A small-molecule ligand and the protein it binds are described below.
Small molecule (SMILES): CCCCCCCc1cc(O)c2ccccc2[n+]1[O-]

Binding-site contacts:
Ligand atom C3 contacts residue PHE18 of chain 1.H at 4.0 Å (hydrophobic).
Ligand atom C8 contacts residue THR205 of chain 1.F at 3.8 Å.
Ligand atom C6 contacts residue CYS204 of chain 1.F at 4.0 Å (hydrophobic).
Ligand atom O4 contacts residue LYS228 of chain 1.F at 3.4 Å (salt-bridge).
Ligand atom C9 contacts residue GLU29 of chain 1.G at 4.0 Å.
Ligand atom C7 contacts residue HIS81 of chain 1.H at 3.7 Å.
Ligand atom C2 contacts residue ARG28 of chain 1.G at 3.2 Å.
Ligand atom O1 contacts residue GLU29 of chain 1.G at 2.8 Å (salt-bridge).
Ligand atom C1 contacts residue GLU29 of chain 1.G at 4.1 Å.
Ligand atom C8 contacts residue HIS81 of chain 1.H at 4.1 Å.
Ligand atom C8 contacts residue HIS85 of chain 1.H at 3.9 Å.
Ligand atom C2 contacts residue PHE206 of chain 1.F at 3.7 Å (hydrophobic).
Ligand atom O1 contacts residue ARG82 of chain 1.H at 3.5 Å (salt-bridge).
Ligand atom O1 contacts residue THR205 of chain 1.F at 3.4 Å (h-bond).
Ligand atom O1 contacts residue ARG28 of chain 1.G at 2.6 Å (salt-bridge).
Ligand atom C3 contacts residue PHE206 of chain 1.F at 3.7 Å (hydrophobic).
Ligand atom C1 contacts residue ARG28 of chain 1.G at 3.2 Å.
Ligand atom C12 contacts residue PHE18 of chain 1.H at 4.1 Å (hydrophobic).
Ligand atom C6 contacts residue LYS228 of chain 1.F at 4.0 Å.
Ligand atom C2 contacts residue PHE18 of chain 1.H at 3.9 Å (hydrophobic).
Ligand atom N1 contacts residue PHE18 of chain 1.H at 3.7 Å.
Ligand atom C5 contacts residue THR205 of chain 1.F at 3.9 Å.
Ligand atom C10 contacts residue PHE18 of chain 1.H at 3.7 Å (hydrophobic).
Ligand atom C12 contacts residue TRP86 of chain 1.G at 3.8 Å (hydrophobic).
Ligand atom C1 contacts residue PHE18 of chain 1.H at 3.8 Å (hydrophobic).
Ligand atom O4 contacts residue TRP15 of chain 1.H at 2.8 Å (h-bond).
Ligand atom O4 contacts residue PHE18 of chain 1.H at 4.0 Å.
Ligand atom C6 contacts residue TRP15 of chain 1.H at 3.8 Å (hydrophobic).
Ligand atom C1 contacts residue THR205 of chain 1.F at 3.2 Å.
Ligand atom C11 contacts residue GLN225 of chain 1.F at 3.4 Å.
Ligand atom C2 contacts residue THR205 of chain 1.F at 3.8 Å.
Ligand atom C7 contacts residue THR205 of chain 1.F at 4.1 Å.
Ligand atom N1 contacts residue LYS228 of chain 1.F at 4.0 Å.
Ligand atom C9 contacts residue THR205 of chain 1.F at 3.6 Å.
Ligand atom N1 contacts residue TRP15 of chain 1.H at 3.8 Å.
Ligand atom C11 contacts residue PHE206 of chain 1.F at 3.3 Å (hydrophobic).
Ligand atom C7 contacts residue HIS85 of chain 1.H at 4.1 Å.
Ligand atom O4 contacts residue GLN225 of chain 1.F at 3.6 Å (h-bond).
Ligand atom C5 contacts residue PHE18 of chain 1.H at 3.7 Å (hydrophobic).
Ligand atom C10 contacts residue THR205 of chain 1.F at 3.3 Å.

Sequence of chain 1.G:
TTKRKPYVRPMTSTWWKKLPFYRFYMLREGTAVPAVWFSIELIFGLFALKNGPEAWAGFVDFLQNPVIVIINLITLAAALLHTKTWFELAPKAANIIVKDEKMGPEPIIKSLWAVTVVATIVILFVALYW

Sequence of chain 1.F:
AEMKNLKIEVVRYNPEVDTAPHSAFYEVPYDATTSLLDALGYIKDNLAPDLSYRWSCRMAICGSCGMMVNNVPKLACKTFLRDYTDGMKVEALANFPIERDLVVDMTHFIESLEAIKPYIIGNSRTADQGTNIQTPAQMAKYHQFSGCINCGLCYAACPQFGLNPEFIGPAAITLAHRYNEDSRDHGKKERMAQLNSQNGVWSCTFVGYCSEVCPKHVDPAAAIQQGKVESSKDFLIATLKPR

Sequence of chain 1.H:
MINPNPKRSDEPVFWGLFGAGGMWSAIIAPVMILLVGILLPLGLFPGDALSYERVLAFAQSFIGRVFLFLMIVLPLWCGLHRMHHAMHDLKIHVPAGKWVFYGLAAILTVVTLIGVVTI